Sequence of chain 1.C:
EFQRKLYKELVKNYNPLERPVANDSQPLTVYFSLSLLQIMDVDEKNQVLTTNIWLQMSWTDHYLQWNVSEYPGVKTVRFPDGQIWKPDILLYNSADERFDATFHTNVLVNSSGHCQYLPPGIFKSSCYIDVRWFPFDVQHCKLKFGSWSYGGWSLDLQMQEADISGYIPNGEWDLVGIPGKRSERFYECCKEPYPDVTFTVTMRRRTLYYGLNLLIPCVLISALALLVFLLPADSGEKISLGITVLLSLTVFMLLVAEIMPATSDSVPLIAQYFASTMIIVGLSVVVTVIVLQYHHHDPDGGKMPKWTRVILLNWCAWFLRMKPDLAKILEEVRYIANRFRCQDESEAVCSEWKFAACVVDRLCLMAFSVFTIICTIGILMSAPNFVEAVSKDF

Sequence of chain 1.B:
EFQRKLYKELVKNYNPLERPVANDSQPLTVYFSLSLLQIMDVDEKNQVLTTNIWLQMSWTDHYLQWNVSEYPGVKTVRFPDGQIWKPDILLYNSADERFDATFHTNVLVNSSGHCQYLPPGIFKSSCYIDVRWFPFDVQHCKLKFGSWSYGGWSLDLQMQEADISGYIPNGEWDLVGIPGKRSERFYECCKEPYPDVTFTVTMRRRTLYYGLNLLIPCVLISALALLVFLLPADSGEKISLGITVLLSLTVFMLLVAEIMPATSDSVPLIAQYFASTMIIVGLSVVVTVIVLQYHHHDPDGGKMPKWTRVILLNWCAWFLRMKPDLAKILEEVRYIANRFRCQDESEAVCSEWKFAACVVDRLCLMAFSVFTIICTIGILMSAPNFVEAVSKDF

Binding-site contacts:
Ligand atom C13 contacts residue ALA275 of chain 1.B at 3.7 Å (hydrophobic).
Ligand atom C20 contacts residue MET278 of chain 1.B at 3.3 Å (hydrophobic).
Ligand atom C24 contacts residue PRO217 of chain 1.C at 3.7 Å (hydrophobic).
Ligand atom C4 contacts residue MET253 of chain 1.B at 3.9 Å (hydrophobic).
Ligand atom C23 contacts residue LEU224 of chain 1.C at 3.7 Å (hydrophobic).
Ligand atom C13 contacts residue MET278 of chain 1.B at 3.2 Å (hydrophobic).
Ligand atom C19 contacts residue MET278 of chain 1.B at 3.4 Å (hydrophobic).
Ligand atom C9 contacts residue MET253 of chain 1.B at 3.3 Å (hydrophobic).
Ligand atom C13 contacts residue MET253 of chain 1.B at 3.7 Å (hydrophobic).
Ligand atom C6 contacts residue MET253 of chain 1.B at 3.8 Å (hydrophobic).
Ligand atom C27 contacts residue MET278 of chain 1.B at 3.7 Å (hydrophobic).
Ligand atom O15 contacts residue MET253 of chain 1.B at 2.9 Å (h-bond).
Ligand atom C26 contacts residue PRO217 of chain 1.C at 3.7 Å (hydrophobic).
Ligand atom C8 contacts residue MET278 of chain 1.B at 3.5 Å (hydrophobic).
Ligand atom C4 contacts residue LEU212 of chain 1.C at 3.1 Å (hydrophobic).
Ligand atom C20 contacts residue LEU220 of chain 1.C at 3.7 Å (hydrophobic).
Ligand atom S14 contacts residue ASN213 of chain 1.C at 3.8 Å.
Ligand atom C18 contacts residue MET278 of chain 1.B at 3.8 Å (hydrophobic).
Ligand atom C3 contacts residue LEU212 of chain 1.C at 3.0 Å (hydrophobic).
Ligand atom C11 contacts residue MET253 of chain 1.B at 3.6 Å (hydrophobic).
Ligand atom C26 contacts residue MET253 of chain 1.B at 3.8 Å (hydrophobic).
Ligand atom C13 contacts residue PHE274 of chain 1.B at 3.8 Å (hydrophobic).
Ligand atom N17 contacts residue ALA271 of chain 1.B at 3.5 Å.
Ligand atom C10 contacts residue MET253 of chain 1.B at 3.6 Å (hydrophobic).
Ligand atom C24 contacts residue ILE221 of chain 1.C at 3.6 Å (hydrophobic).
Ligand atom N7 contacts residue MET278 of chain 1.B at 3.1 Å (h-bond).
Ligand atom N17 contacts residue ASN213 of chain 1.C at 3.5 Å (h-bond).
Ligand atom C12 contacts residue PHE274 of chain 1.B at 3.7 Å (hydrophobic).
Ligand atom C2 contacts residue ILE216 of chain 1.C at 3.8 Å (hydrophobic).
Ligand atom O16 contacts residue VAL256 of chain 1.B at 3.5 Å.
Ligand atom C8 contacts residue MET253 of chain 1.B at 3.4 Å (hydrophobic).
Ligand atom C19 contacts residue LEU220 of chain 1.C at 3.7 Å (hydrophobic).
Ligand atom C4 contacts residue PRO217 of chain 1.C at 3.9 Å (hydrophobic).
Ligand atom C10 contacts residue LEU212 of chain 1.C at 3.6 Å (hydrophobic).
Ligand atom C1 contacts residue LEU220 of chain 1.C at 3.7 Å (hydrophobic).
Ligand atom O15 contacts residue ASN213 of chain 1.C at 3.0 Å (h-bond).
Ligand atom C9 contacts residue LEU212 of chain 1.C at 3.9 Å (hydrophobic).
Ligand atom C12 contacts residue MET253 of chain 1.B at 3.4 Å (hydrophobic).
Ligand atom O16 contacts residue ALA271 of chain 1.B at 3.3 Å.
Ligand atom C25 contacts residue PRO217 of chain 1.C at 3.4 Å (hydrophobic).

The protein below binds the small molecule below.
Small molecule (SMILES): NS(=O)(=O)c1ccc2c(c1)[C@H]1C=CC[C@H]1[C@@H](c1cccc3ccccc13)N2